Sequence of chain 8.E:
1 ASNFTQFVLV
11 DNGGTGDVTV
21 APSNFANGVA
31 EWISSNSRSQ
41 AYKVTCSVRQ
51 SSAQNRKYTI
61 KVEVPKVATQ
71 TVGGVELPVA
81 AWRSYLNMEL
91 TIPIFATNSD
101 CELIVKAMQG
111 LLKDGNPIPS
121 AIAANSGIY

A small-molecule ligand and the protein it binds are described below.
Small molecule (SMILES): Nc1ccn([C@@H]2O[C@H](CO[P](=O)(O)O[C@H]3[C@@H](O)[C@H](n4ccc(N)nc4=O)O[C@@H]3CO[P](=O)(O)O[C@H]3[C@@H](O)[C@H](n4cnc5c(N)ncnc54)O[C@@H]3CO[P](=O)(O)O[C@H]3[C@@H](O)[C@H](n4ccc(N)nc4=O)O[C@@H]3CO[P](=O)(O)O[C@H]3[C@@H](O)[C@H](n4ccc(=O)[nH]c4=O)O[C@@H]3CO[P](=O)(O)O[C@H]3[C@@H](O)[C@H](n4cnc5c(N)ncnc54)O[C@@H]3CO[P](=O)(O)O[C@H]3[C@@H](O)[C@H](n4cnc5c(=O)nc(N)[nH]c54)O[C@@H]3CO[P](=O)(O)O[C@H]3[C@@H](O)[C@H](n4cnc5c(=O)nc(N)[nH]c54)O[C@@H]3CO)[C@@H](O)[C@H]2O)c(=O)n1

Sequence of chain 57.E:
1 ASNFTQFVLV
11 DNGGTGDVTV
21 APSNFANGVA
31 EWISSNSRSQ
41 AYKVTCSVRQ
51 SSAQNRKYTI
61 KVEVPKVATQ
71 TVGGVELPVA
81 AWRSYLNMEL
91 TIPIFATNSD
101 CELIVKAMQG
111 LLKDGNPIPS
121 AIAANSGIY

Binding-site contacts:
Ligand atom C5 contacts residue THR45 of chain 8.E at 3.2 Å.
Ligand atom C5' contacts residue ARG49 of chain 57.E at 3.5 Å.
Ligand atom N9 contacts residue LYS61 of chain 8.E at 3.3 Å (salt-bridge).
Ligand atom N6 contacts residue THR59 of chain 8.E at 2.8 Å (h-bond).
Ligand atom C2 contacts residue SER47 of chain 8.E at 3.2 Å.
Ligand atom O3' contacts residue ARG49 of chain 57.E at 3.4 Å (salt-bridge).
Ligand atom OP1 contacts residue SER51 of chain 57.E at 3.5 Å.
Ligand atom OP2 contacts residue TYR85 of chain 8.E at 2.6 Å (h-bond).
Ligand atom N1 contacts residue TYR85 of chain 8.E at 3.5 Å.
Ligand atom O2' contacts residue GLU63 of chain 8.E at 3.2 Å (salt-bridge).
Ligand atom OP2 contacts residue LYS43 of chain 8.E at 2.7 Å (salt-bridge).
Ligand atom C2' contacts residue GLU63 of chain 8.E at 3.5 Å.
Ligand atom OP1 contacts residue SER51 of chain 57.E at 2.9 Å (h-bond).
Ligand atom OP1 contacts residue ARG49 of chain 57.E at 2.5 Å (salt-bridge).
Ligand atom C4 contacts residue TYR85 of chain 8.E at 3.6 Å (hydrophobic).
Ligand atom OP1 contacts residue ASN55 of chain 57.E at 2.8 Å (h-bond).
Ligand atom O2 contacts residue ASN87 of chain 8.E at 3.3 Å (h-bond).
Ligand atom O3' contacts residue SER51 of chain 57.E at 3.3 Å (h-bond).
Ligand atom N7 contacts residue THR45 of chain 8.E at 2.6 Å (h-bond).
Ligand atom O4' contacts residue LYS61 of chain 8.E at 2.8 Å (salt-bridge).
Ligand atom C6 contacts residue THR45 of chain 8.E at 3.3 Å.
Ligand atom N1 contacts residue SER47 of chain 8.E at 2.9 Å (h-bond).
Ligand atom C2' contacts residue TYR85 of chain 8.E at 3.4 Å (hydrophobic).
Ligand atom N7 contacts residue LYS61 of chain 8.E at 3.3 Å.
Ligand atom P contacts residue SER51 of chain 57.E at 3.5 Å.
Ligand atom N3 contacts residue TYR85 of chain 8.E at 3.5 Å.
Ligand atom C3' contacts residue TYR85 of chain 8.E at 3.4 Å (hydrophobic).
Ligand atom OP2 contacts residue ARG49 of chain 57.E at 2.3 Å (salt-bridge).
Ligand atom OP1 contacts residue SER52 of chain 57.E at 3.2 Å.
Ligand atom OP2 contacts residue LYS57 of chain 57.E at 2.6 Å (salt-bridge).
Ligand atom OP2 contacts residue SER51 of chain 57.E at 3.4 Å (h-bond).
Ligand atom C4' contacts residue TYR85 of chain 8.E at 3.2 Å (hydrophobic).
Ligand atom C8 contacts residue LYS61 of chain 8.E at 3.4 Å.
Ligand atom N6 contacts residue CYS46 of chain 8.E at 3.3 Å (h-bond).
Ligand atom OP2 contacts residue ASN55 of chain 57.E at 3.4 Å (h-bond).
Ligand atom N6 contacts residue THR45 of chain 8.E at 2.7 Å (h-bond).
Ligand atom P contacts residue ARG49 of chain 57.E at 3.0 Å.
Ligand atom C5' contacts residue TYR85 of chain 8.E at 2.9 Å (hydrophobic).
Ligand atom O2' contacts residue TYR85 of chain 8.E at 3.4 Å.
Ligand atom C5' contacts residue SER51 of chain 57.E at 3.3 Å.